A protein and the small-molecule ligand that binds it are described below.
Small molecule (SMILES): CC(=O)N[C@@H]1[C@@H](O)[C@H](O)[C@@H](CO)O[C@H]1O

Sequence of chain 1.B:
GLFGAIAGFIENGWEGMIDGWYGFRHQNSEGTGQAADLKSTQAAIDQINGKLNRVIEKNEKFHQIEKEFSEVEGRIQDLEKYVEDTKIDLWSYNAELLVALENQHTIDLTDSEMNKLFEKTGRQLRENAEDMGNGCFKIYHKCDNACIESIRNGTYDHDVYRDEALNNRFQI

Sequence of chain 1.A:
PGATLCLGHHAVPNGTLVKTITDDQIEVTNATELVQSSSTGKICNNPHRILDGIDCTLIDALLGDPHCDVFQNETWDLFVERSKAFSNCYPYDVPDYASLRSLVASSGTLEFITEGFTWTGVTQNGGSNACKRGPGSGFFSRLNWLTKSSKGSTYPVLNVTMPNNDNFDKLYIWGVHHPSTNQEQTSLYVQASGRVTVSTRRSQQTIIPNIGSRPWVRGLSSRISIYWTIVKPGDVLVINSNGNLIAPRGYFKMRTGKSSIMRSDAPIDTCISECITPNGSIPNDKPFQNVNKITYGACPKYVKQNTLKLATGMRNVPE

Binding-site contacts:
Ligand atom O5 contacts residue ASN32 of chain 1.A at 1.9 Å (h-bond).
Ligand atom C8 contacts residue ASN32 of chain 1.A at 4.3 Å.
Ligand atom C1 contacts residue THR314 of chain 1.A at 3.7 Å.
Ligand atom C6 contacts residue THR314 of chain 1.A at 3.5 Å.
Ligand atom C4 contacts residue ASN32 of chain 1.A at 4.1 Å.
Ligand atom O6 contacts residue THR314 of chain 1.A at 2.9 Å.
Ligand atom O6 contacts residue LEU52 of chain 1.B at 4.1 Å.
Ligand atom C2 contacts residue ASN32 of chain 1.A at 2.7 Å.
Ligand atom C5 contacts residue ASN32 of chain 1.A at 3.3 Å.
Ligand atom O6 contacts residue ASN32 of chain 1.A at 3.9 Å.
Ligand atom C3 contacts residue ASN32 of chain 1.A at 3.9 Å.
Ligand atom C6 contacts residue ASN32 of chain 1.A at 4.2 Å.
Ligand atom C5 contacts residue THR314 of chain 1.A at 3.7 Å.
Ligand atom C7 contacts residue ASN32 of chain 1.A at 4.1 Å.
Ligand atom C6 contacts residue LEU52 of chain 1.B at 3.8 Å (hydrophobic).
Ligand atom O5 contacts residue THR314 of chain 1.A at 2.8 Å (h-bond).
Ligand atom N2 contacts residue ASN32 of chain 1.A at 3.5 Å (h-bond).
Ligand atom C1 contacts residue ASN32 of chain 1.A at 1.5 Å.